Sequence of chain 1.A:
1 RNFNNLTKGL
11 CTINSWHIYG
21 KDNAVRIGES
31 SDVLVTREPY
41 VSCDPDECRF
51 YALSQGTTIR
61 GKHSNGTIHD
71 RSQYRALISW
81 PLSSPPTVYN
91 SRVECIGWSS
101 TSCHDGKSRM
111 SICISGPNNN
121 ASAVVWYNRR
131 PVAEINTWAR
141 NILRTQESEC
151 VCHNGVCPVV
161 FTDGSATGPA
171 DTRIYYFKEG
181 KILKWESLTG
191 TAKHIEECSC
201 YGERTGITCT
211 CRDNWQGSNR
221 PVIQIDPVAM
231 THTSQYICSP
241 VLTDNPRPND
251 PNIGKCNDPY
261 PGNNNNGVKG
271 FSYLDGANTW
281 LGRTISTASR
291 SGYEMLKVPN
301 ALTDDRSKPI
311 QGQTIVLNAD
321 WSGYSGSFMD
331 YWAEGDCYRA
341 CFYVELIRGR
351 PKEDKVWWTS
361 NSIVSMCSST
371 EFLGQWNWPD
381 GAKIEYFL

This small molecule binds to this protein.
Small molecule (SMILES): CC(=O)N[C@@H]1[C@@H](O)[C@H](O)[C@@H](CO)O[C@H]1O

Binding-site contacts:
Ligand atom C1 contacts residue ASN154 of chain 1.A at 4.0 Å.
Ligand atom C8 contacts residue PHE3 of chain 1.A at 3.5 Å (hydrophobic).
Ligand atom N2 contacts residue PHE3 of chain 1.A at 2.9 Å (h-bond).
Ligand atom C1 contacts residue ASN5 of chain 1.A at 1.4 Å.
Ligand atom N2 contacts residue ASN5 of chain 1.A at 2.9 Å (h-bond).
Ligand atom C4 contacts residue ASN154 of chain 1.A at 4.5 Å.
Ligand atom C4 contacts residue ASN5 of chain 1.A at 4.2 Å.
Ligand atom C3 contacts residue ASN5 of chain 1.A at 3.8 Å.
Ligand atom C5 contacts residue ASN5 of chain 1.A at 3.7 Å.
Ligand atom C3 contacts residue PHE3 of chain 1.A at 4.5 Å (hydrophobic).
Ligand atom C5 contacts residue ASN154 of chain 1.A at 3.4 Å.
Ligand atom C2 contacts residue PHE3 of chain 1.A at 3.9 Å (hydrophobic).
Ligand atom C7 contacts residue ASN5 of chain 1.A at 3.7 Å.
Ligand atom O5 contacts residue ASN154 of chain 1.A at 3.7 Å.
Ligand atom O5 contacts residue ASN5 of chain 1.A at 2.4 Å (h-bond).
Ligand atom C1 contacts residue PHE3 of chain 1.A at 4.0 Å (hydrophobic).
Ligand atom C2 contacts residue ASN5 of chain 1.A at 2.4 Å.
Ligand atom N2 contacts residue ASN2 of chain 1.A at 4.0 Å.
Ligand atom C7 contacts residue ASN2 of chain 1.A at 3.9 Å.
Ligand atom C8 contacts residue ASN2 of chain 1.A at 3.6 Å.
Ligand atom O7 contacts residue ASN5 of chain 1.A at 4.1 Å.
Ligand atom O3 contacts residue ASN2 of chain 1.A at 3.8 Å.
Ligand atom C6 contacts residue ASN154 of chain 1.A at 4.0 Å.
Ligand atom C7 contacts residue PHE3 of chain 1.A at 3.7 Å (hydrophobic).